Sequence of chain 16.A:
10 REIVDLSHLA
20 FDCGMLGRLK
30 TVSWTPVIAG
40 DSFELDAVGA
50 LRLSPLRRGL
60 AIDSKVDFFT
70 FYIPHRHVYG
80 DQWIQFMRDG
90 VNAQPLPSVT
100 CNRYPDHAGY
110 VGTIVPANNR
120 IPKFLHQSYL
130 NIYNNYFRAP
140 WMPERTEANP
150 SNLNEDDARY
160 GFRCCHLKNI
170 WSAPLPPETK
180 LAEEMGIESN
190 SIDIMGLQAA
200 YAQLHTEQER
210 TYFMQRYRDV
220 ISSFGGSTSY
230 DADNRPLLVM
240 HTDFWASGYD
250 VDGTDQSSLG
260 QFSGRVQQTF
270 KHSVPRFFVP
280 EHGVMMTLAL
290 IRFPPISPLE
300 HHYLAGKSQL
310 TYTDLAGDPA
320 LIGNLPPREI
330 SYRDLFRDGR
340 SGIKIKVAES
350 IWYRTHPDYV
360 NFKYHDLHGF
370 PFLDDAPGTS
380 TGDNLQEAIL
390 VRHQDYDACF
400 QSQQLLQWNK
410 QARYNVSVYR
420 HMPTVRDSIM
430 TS

The small molecule below binds the protein below.
Small molecule (SMILES): Nc1ncnc2c1N1CN2[C@H]2C[C@]3(OP3(O)(O)OC[C@H]3OCC[C@@H]3O[P](=O)(O)OC[C@H]3O[C@@H]1C[C@@H]3O)[C@@H](CO[P](=O)(O)O[C@H]1CCO[C@@H]1COP(=O)=O)O2

Binding-site contacts:
Ligand atom OP2 contacts residue ARG425 of chain 16.A at 3.8 Å.
Ligand atom N3 contacts residue GLU208 of chain 20.A at 2.7 Å (salt-bridge).
Ligand atom O3' contacts residue ARG28 of chain 20.C at 3.5 Å (salt-bridge).
Ligand atom C5' contacts residue DC1 of chain 20.H at 2.3 Å.
Ligand atom C1' contacts residue PHE212 of chain 20.A at 3.5 Å (hydrophobic).
Ligand atom O5' contacts residue ARG425 of chain 16.A at 2.8 Å.
Ligand atom C4' contacts residue DC1 of chain 20.H at 2.8 Å.
Ligand atom C2 contacts residue PHE212 of chain 20.A at 3.8 Å (hydrophobic).
Ligand atom O3' contacts residue THR423 of chain 16.A at 3.8 Å.
Ligand atom OP2 contacts residue THR423 of chain 16.A at 2.9 Å.
Ligand atom C2' contacts residue DC1 of chain 20.E at 2.2 Å.
Ligand atom C5 contacts residue GLU208 of chain 20.A at 3.4 Å.
Ligand atom O5' contacts residue ARG28 of chain 20.C at 3.4 Å.
Ligand atom N3 contacts residue PHE212 of chain 20.A at 2.9 Å.
Ligand atom P contacts residue ARG425 of chain 16.A at 3.5 Å.
Ligand atom N1 contacts residue GLU208 of chain 20.A at 1.5 Å (salt-bridge).
Ligand atom O3' contacts residue ARG425 of chain 16.A at 3.8 Å.
Ligand atom P contacts residue DC1 of chain 20.H at 2.5 Å.
Ligand atom OP2 contacts residue ASP426 of chain 16.A at 2.8 Å (salt-bridge).
Ligand atom C2 contacts residue ARG425 of chain 16.A at 3.1 Å.
Ligand atom C3' contacts residue DC1 of chain 20.E at 2.9 Å.
Ligand atom OP1 contacts residue ARG28 of chain 20.C at 3.2 Å (salt-bridge).
Ligand atom O5' contacts residue TYR31 of chain 20.C at 3.4 Å (h-bond).
Ligand atom C4 contacts residue GLU208 of chain 20.A at 3.4 Å.
Ligand atom C1' contacts residue ALA27 of chain 20.C at 3.8 Å (hydrophobic).
Ligand atom N1 contacts residue ARG425 of chain 16.A at 3.6 Å (salt-bridge).
Ligand atom C4 contacts residue ARG425 of chain 16.A at 3.6 Å.
Ligand atom OP1 contacts residue GLY34 of chain 20.C at 3.8 Å.
Ligand atom N3 contacts residue ARG425 of chain 16.A at 3.1 Å (salt-bridge).
Ligand atom C6 contacts residue GLU208 of chain 20.A at 2.6 Å.
Ligand atom O5' contacts residue DC1 of chain 20.H at 2.6 Å.
Ligand atom C1' contacts residue DC1 of chain 20.E at 3.6 Å.
Ligand atom O4' contacts residue PHE212 of chain 20.A at 3.4 Å.
Ligand atom C5' contacts residue TYR31 of chain 20.C at 2.9 Å (hydrophobic).
Ligand atom C2 contacts residue GLU208 of chain 20.A at 1.6 Å.
Ligand atom C5' contacts residue ARG28 of chain 20.C at 3.1 Å.
Ligand atom N6 contacts residue GLU208 of chain 20.A at 3.4 Å (salt-bridge).
Ligand atom O4' contacts residue ARG425 of chain 16.A at 3.7 Å.
Ligand atom OP2 contacts residue DC1 of chain 20.H at 2.0 Å.
Ligand atom O3' contacts residue DC1 of chain 20.E at 3.3 Å.

Sequence of chain 20.C:
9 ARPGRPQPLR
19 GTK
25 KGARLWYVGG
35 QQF

Sequence of chain 20.A:
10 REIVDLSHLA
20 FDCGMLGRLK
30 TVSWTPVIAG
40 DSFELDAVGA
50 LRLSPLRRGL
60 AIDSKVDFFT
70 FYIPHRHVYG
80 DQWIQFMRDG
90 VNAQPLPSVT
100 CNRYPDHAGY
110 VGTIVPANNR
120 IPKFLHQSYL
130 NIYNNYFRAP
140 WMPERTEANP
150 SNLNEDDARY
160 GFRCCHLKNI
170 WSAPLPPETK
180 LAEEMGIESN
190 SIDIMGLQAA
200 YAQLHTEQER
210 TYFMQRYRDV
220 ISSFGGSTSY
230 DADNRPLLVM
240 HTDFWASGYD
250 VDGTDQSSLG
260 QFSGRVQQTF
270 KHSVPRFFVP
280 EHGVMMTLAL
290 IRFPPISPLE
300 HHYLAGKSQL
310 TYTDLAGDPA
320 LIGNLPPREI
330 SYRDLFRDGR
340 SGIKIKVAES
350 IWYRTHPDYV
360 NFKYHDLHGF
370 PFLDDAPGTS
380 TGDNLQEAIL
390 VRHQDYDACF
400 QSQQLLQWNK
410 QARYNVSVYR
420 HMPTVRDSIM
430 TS